Binding-site contacts:
Ligand atom O1B contacts residue LYS16 of chain 3.A at 2.8 Å (salt-bridge).
Ligand atom O2G contacts residue MG1 of chain 3.D at 2.1 Å.
Ligand atom O3G contacts residue GLY12 of chain 3.A at 3.5 Å.
Ligand atom O1B contacts residue GLY15 of chain 3.A at 3.0 Å (h-bond).
Ligand atom O2' contacts residue PHE28 of chain 3.A at 3.1 Å.
Ligand atom O2B contacts residue LYS16 of chain 3.A at 3.4 Å (salt-bridge).
Ligand atom O1A contacts residue GLY15 of chain 3.A at 3.1 Å.
Ligand atom O3G contacts residue GLY60 of chain 3.A at 2.9 Å (h-bond).
Ligand atom O6 contacts residue LYS147 of chain 3.A at 3.5 Å (salt-bridge).
Ligand atom O2B contacts residue MG1 of chain 3.D at 2.2 Å.
Ligand atom O6 contacts residue ALA146 of chain 3.A at 2.8 Å (h-bond).
Ligand atom O6 contacts residue LYS117 of chain 3.A at 3.3 Å.
Ligand atom O3A contacts residue GLY13 of chain 3.A at 3.5 Å.
Ligand atom N3B contacts residue GLY13 of chain 3.A at 3.1 Å (h-bond).
Ligand atom O3G contacts residue LYS16 of chain 3.A at 2.6 Å (salt-bridge).
Ligand atom O1B contacts residue GLY13 of chain 3.A at 3.4 Å (h-bond).
Ligand atom O1G contacts residue PRO34 of chain 3.A at 3.4 Å.
Ligand atom O1B contacts residue VAL14 of chain 3.A at 3.2 Å (h-bond).
Ligand atom N2 contacts residue ASP119 of chain 3.A at 2.9 Å (salt-bridge).
Ligand atom C6 contacts residue LYS117 of chain 3.A at 3.5 Å.
Ligand atom PB contacts residue MG1 of chain 3.D at 3.2 Å.
Ligand atom PG contacts residue MG1 of chain 3.D at 3.2 Å.
Ligand atom O2' contacts residue VAL29 of chain 3.A at 2.8 Å (h-bond).
Ligand atom O2B contacts residue SER17 of chain 3.A at 2.8 Å (h-bond).
Ligand atom O2G contacts residue THR35 of chain 3.A at 2.8 Å (h-bond).
Ligand atom O1A contacts residue SER17 of chain 3.A at 3.3 Å (h-bond).
Ligand atom N1 contacts residue ASP119 of chain 3.A at 2.8 Å (salt-bridge).
Ligand atom N2 contacts residue LEU120 of chain 3.A at 3.4 Å.
Ligand atom O3A contacts residue GLY15 of chain 3.A at 3.1 Å (h-bond).
Ligand atom O4' contacts residue LYS117 of chain 3.A at 3.3 Å (salt-bridge).
Ligand atom O6 contacts residue ASN116 of chain 3.A at 3.2 Å (h-bond).
Ligand atom N3B contacts residue MG1 of chain 3.D at 3.3 Å.
Ligand atom C2' contacts residue VAL29 of chain 3.A at 3.5 Å (hydrophobic).
Ligand atom O1G contacts residue TYR32 of chain 3.A at 3.4 Å (h-bond).
Ligand atom O6 contacts residue SER145 of chain 3.A at 3.4 Å.
Ligand atom N7 contacts residue ASN116 of chain 3.A at 3.1 Å (h-bond).
Ligand atom O1A contacts residue ALA18 of chain 3.A at 2.9 Å (h-bond).
Ligand atom O3' contacts residue ASP30 of chain 3.A at 2.8 Å (salt-bridge).
Ligand atom O2' contacts residue ASP30 of chain 3.A at 3.1 Å (salt-bridge).
Ligand atom O6 contacts residue ASP119 of chain 3.A at 3.4 Å (salt-bridge).

Sequence of chain 3.A:
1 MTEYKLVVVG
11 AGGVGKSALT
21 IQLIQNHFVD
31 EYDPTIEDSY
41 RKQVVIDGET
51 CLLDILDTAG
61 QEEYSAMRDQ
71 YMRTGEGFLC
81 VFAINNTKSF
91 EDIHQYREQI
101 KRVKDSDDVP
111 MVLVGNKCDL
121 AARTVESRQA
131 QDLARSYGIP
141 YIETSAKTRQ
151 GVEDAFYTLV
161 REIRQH

A protein and the small-molecule ligand that binds it are described below.
Small molecule (SMILES): Nc1nc2c(ncn2[C@@H]2O[C@H](CO[P](=O)(O)O[P](=O)(O)NP(=O)(O)O)[C@@H](O)[C@H]2O)c(=O)[nH]1